A protein and the small-molecule ligand that binds it are described below.
Small molecule (SMILES): Nc1nc2c(ncn2[C@@H]2O[C@H](CO[P](=O)(O)O[P](=O)(O)OP(=O)(O)O)[C@@H](O[P](=O)(O)OC[C@H]3O[C@@H](n4cnc5c(N)ncnc54)[C@H](O)[C@@H]3O[P](=O)(O)OC[C@H]3O[C@@H](n4cnc5c(=O)nc(N)[nH]c54)[C@H](O)[C@@H]3O[P](=O)(O)OC[C@H]3O[C@@H](n4ccc(=O)[nH]c4=O)[C@H](O)[C@@H]3O)[C@H]2O)c(=O)[nH]1

Sequence of chain 1.C:
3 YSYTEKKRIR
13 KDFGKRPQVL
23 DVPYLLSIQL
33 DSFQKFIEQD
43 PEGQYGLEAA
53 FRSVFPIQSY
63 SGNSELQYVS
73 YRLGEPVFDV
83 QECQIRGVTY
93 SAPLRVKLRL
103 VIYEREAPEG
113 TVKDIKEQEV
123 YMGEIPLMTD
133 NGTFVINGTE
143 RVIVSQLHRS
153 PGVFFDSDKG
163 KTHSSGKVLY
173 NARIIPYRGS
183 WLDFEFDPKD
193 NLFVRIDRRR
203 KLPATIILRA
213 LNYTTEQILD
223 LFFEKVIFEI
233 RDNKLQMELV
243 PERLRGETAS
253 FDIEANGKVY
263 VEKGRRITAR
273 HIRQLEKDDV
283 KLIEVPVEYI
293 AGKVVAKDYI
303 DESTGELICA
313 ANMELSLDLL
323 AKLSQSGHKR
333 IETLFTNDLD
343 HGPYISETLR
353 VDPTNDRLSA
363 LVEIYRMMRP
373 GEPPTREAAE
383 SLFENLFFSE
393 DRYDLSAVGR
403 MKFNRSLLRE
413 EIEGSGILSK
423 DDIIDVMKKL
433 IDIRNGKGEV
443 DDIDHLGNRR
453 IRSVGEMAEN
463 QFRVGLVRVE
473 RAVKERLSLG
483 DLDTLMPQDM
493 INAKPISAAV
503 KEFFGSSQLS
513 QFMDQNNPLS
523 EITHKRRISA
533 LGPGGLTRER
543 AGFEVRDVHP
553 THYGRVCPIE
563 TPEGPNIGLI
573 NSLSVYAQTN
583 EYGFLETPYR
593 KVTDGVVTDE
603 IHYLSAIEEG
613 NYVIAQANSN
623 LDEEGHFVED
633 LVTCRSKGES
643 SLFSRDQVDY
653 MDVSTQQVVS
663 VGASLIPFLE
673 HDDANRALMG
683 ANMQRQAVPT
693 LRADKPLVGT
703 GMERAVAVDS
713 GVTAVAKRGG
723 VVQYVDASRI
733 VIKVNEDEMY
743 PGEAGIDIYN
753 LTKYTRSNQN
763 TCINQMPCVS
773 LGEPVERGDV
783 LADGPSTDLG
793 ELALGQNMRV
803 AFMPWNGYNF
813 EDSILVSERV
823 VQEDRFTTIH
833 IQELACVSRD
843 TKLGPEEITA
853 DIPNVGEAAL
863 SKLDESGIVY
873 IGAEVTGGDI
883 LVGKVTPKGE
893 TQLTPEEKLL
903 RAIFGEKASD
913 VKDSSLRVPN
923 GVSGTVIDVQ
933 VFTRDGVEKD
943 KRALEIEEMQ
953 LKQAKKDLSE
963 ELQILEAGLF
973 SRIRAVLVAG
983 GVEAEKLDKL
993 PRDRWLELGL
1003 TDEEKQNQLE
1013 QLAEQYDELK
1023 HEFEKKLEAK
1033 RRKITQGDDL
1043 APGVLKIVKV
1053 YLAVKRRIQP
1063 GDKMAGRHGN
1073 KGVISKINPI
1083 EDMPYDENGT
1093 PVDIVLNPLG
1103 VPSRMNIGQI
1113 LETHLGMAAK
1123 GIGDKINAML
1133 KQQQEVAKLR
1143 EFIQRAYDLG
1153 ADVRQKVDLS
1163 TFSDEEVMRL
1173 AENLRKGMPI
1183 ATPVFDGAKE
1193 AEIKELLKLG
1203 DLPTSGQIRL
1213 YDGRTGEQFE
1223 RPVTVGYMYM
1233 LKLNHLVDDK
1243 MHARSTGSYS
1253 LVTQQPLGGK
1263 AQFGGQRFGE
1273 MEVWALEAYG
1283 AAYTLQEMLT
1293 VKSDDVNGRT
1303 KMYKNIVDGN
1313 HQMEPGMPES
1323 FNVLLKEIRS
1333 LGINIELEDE

Sequence of chain 1.D:
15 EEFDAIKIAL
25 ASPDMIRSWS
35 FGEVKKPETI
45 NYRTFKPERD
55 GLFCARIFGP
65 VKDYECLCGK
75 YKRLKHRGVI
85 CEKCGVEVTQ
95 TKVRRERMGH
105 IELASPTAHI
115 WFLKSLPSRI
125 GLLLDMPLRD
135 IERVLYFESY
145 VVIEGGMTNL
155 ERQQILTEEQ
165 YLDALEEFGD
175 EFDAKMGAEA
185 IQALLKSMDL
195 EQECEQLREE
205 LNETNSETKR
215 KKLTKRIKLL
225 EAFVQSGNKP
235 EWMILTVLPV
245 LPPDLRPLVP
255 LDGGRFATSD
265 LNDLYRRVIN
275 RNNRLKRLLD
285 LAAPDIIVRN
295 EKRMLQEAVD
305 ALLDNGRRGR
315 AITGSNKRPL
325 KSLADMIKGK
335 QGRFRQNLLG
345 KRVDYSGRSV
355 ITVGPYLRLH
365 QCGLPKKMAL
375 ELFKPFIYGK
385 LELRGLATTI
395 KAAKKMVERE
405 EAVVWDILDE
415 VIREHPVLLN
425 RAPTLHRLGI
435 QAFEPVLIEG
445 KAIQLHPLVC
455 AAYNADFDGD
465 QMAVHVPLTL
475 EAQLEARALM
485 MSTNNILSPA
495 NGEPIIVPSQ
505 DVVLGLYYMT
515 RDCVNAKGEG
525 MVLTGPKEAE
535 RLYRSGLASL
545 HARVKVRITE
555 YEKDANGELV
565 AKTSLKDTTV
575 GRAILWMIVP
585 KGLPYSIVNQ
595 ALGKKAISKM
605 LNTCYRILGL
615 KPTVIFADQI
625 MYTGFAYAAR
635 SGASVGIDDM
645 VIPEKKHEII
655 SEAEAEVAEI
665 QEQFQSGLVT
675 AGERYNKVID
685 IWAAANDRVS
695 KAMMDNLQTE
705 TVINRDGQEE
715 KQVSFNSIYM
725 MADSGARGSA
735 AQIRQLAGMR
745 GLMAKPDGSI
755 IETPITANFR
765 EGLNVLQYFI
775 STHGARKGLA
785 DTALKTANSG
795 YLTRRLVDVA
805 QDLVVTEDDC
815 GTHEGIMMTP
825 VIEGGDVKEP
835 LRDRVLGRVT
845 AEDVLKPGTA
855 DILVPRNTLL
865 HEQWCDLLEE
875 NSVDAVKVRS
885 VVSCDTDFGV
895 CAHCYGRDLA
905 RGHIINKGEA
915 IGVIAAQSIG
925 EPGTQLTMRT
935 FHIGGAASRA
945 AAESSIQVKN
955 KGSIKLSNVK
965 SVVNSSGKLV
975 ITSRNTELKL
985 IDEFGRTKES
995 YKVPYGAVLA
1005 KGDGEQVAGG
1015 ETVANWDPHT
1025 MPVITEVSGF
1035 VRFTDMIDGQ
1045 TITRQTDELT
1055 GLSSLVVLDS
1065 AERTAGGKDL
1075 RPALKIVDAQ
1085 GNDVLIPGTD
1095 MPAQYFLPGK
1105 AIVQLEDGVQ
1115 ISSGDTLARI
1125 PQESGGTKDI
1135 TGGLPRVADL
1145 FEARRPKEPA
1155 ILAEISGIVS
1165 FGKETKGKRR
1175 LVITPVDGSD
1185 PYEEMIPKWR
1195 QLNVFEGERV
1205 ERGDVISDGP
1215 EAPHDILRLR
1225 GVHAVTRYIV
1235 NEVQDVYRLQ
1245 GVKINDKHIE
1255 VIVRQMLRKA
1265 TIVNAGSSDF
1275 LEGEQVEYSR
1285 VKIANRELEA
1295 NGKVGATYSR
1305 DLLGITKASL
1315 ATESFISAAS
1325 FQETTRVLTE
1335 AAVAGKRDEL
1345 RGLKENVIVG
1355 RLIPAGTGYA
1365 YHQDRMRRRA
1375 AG

Binding-site contacts:
Ligand atom C3' contacts residue MET932 of chain 1.D at 3.3 Å (hydrophobic).
Ligand atom O1A contacts residue PRO564 of chain 1.C at 2.6 Å.
Ligand atom C3' contacts residue ASP464 of chain 1.D at 3.5 Å.
Ligand atom C5' contacts residue LYS1073 of chain 1.C at 3.5 Å.
Ligand atom O2' contacts residue ASP464 of chain 1.D at 2.0 Å (salt-bridge).
Ligand atom C2' contacts residue MET932 of chain 1.D at 3.2 Å (hydrophobic).
Ligand atom C4' contacts residue GLN688 of chain 1.C at 3.4 Å.
Ligand atom O3' contacts residue LYS1065 of chain 1.C at 3.4 Å (salt-bridge).
Ligand atom OP2 contacts residue ASP462 of chain 1.D at 3.1 Å (salt-bridge).
Ligand atom OP2 contacts residue MG1 of chain 1.L at 3.4 Å.
Ligand atom P contacts residue LYS1073 of chain 1.C at 3.3 Å.
Ligand atom O3' contacts residue GLN688 of chain 1.C at 2.5 Å (h-bond).
Ligand atom OP1 contacts residue ASP462 of chain 1.D at 2.8 Å (salt-bridge).
Ligand atom O2' contacts residue ARG425 of chain 1.D at 3.4 Å (salt-bridge).
Ligand atom OP1 contacts residue ASP460 of chain 1.D at 3.0 Å (salt-bridge).
Ligand atom C5' contacts residue HIS1237 of chain 1.C at 3.5 Å.
Ligand atom O2A contacts residue ARG687 of chain 1.C at 3.0 Å (salt-bridge).
Ligand atom C3' contacts residue GLN688 of chain 1.C at 3.4 Å.
Ligand atom P contacts residue MG1 of chain 1.L at 2.8 Å.
Ligand atom OP1 contacts residue MG1 of chain 1.L at 2.7 Å.
Ligand atom O3' contacts residue ASP462 of chain 1.D at 3.4 Å (salt-bridge).
Ligand atom O3' contacts residue ASP464 of chain 1.D at 3.2 Å (salt-bridge).
Ligand atom N2 contacts residue ALA426 of chain 1.D at 2.9 Å (h-bond).
Ligand atom P contacts residue LYS1065 of chain 1.C at 3.5 Å.
Ligand atom OP1 contacts residue LYS1073 of chain 1.C at 3.3 Å.
Ligand atom OP1 contacts residue GLN688 of chain 1.C at 3.2 Å (h-bond).
Ligand atom O2' contacts residue ARG425 of chain 1.D at 3.0 Å (salt-bridge).
Ligand atom O3' contacts residue MG1 of chain 1.L at 2.1 Å.
Ligand atom O2G contacts residue GLN513 of chain 1.C at 3.0 Å (h-bond).
Ligand atom C3' contacts residue MG1 of chain 1.L at 3.3 Å.
Ligand atom O2B contacts residue ARG529 of chain 1.C at 3.4 Å (salt-bridge).
Ligand atom O2' contacts residue PRO427 of chain 1.D at 3.2 Å.
Ligand atom OP1 contacts residue LYS1065 of chain 1.C at 3.4 Å (salt-bridge).
Ligand atom OP2 contacts residue LYS1073 of chain 1.C at 2.7 Å (salt-bridge).
Ligand atom C2' contacts residue ASP464 of chain 1.D at 3.2 Å.
Ligand atom O1B contacts residue ARG529 of chain 1.C at 3.3 Å (salt-bridge).
Ligand atom O3' contacts residue MET932 of chain 1.D at 3.2 Å.
Ligand atom O2' contacts residue MG1 of chain 1.L at 3.2 Å.
Ligand atom OP2 contacts residue LYS1065 of chain 1.C at 3.4 Å (salt-bridge).
Ligand atom O3' contacts residue ASN458 of chain 1.D at 2.4 Å (h-bond).